Binding-site contacts:
Ligand atom O5 contacts residue THR156 of chain 50.A at 4.0 Å.
Ligand atom N2 contacts residue GLY150 of chain 50.A at 3.5 Å (h-bond).
Ligand atom C3 contacts residue MET151 of chain 50.A at 4.0 Å (hydrophobic).
Ligand atom C2 contacts residue GLY150 of chain 50.A at 3.7 Å.
Ligand atom C1 contacts residue GLY150 of chain 50.A at 3.9 Å.
Ligand atom O5 contacts residue ASN157 of chain 50.A at 4.3 Å.
Ligand atom C3 contacts residue ASN154 of chain 50.A at 3.8 Å.
Ligand atom C2 contacts residue ASN154 of chain 50.A at 2.4 Å.
Ligand atom C1 contacts residue ASN154 of chain 50.A at 1.4 Å.
Ligand atom O7 contacts residue THR156 of chain 50.A at 4.5 Å.
Ligand atom C5 contacts residue THR156 of chain 50.A at 3.9 Å.
Ligand atom C6 contacts residue THR156 of chain 50.A at 4.0 Å.
Ligand atom C8 contacts residue THR156 of chain 50.A at 4.5 Å.
Ligand atom O6 contacts residue THR156 of chain 50.A at 4.5 Å.
Ligand atom O7 contacts residue ASN154 of chain 50.A at 4.0 Å.
Ligand atom C5 contacts residue MET151 of chain 50.A at 3.8 Å (hydrophobic).
Ligand atom O5 contacts residue THR156 of chain 50.A at 4.0 Å.
Ligand atom O5 contacts residue MET151 of chain 50.A at 3.9 Å.
Ligand atom C4 contacts residue MET151 of chain 50.A at 3.9 Å (hydrophobic).
Ligand atom C6 contacts residue ASN157 of chain 50.A at 3.5 Å.
Ligand atom N2 contacts residue ASN154 of chain 50.A at 2.9 Å (h-bond).
Ligand atom C6 contacts residue ASP161 of chain 50.A at 3.6 Å.
Ligand atom O7 contacts residue HIS148 of chain 50.A at 3.6 Å (h-bond).
Ligand atom C5 contacts residue ASN154 of chain 50.A at 3.6 Å.
Ligand atom O7 contacts residue GLY150 of chain 50.A at 2.9 Å (h-bond).
Ligand atom C6 contacts residue MET151 of chain 50.A at 4.5 Å (hydrophobic).
Ligand atom O5 contacts residue ASN154 of chain 50.A at 2.3 Å (h-bond).
Ligand atom C7 contacts residue GLY150 of chain 50.A at 3.1 Å.
Ligand atom C4 contacts residue ASN154 of chain 50.A at 4.2 Å.
Ligand atom C8 contacts residue ASN157 of chain 50.A at 3.9 Å.
Ligand atom C1 contacts residue THR156 of chain 50.A at 4.3 Å.
Ligand atom C7 contacts residue ASN154 of chain 50.A at 3.7 Å.
Ligand atom C1 contacts residue MET151 of chain 50.A at 4.1 Å (hydrophobic).
Ligand atom O6 contacts residue MET151 of chain 50.A at 4.2 Å.
Ligand atom C8 contacts residue GLY150 of chain 50.A at 3.8 Å.
Ligand atom C5 contacts residue THR156 of chain 50.A at 4.2 Å.
Ligand atom C6 contacts residue THR156 of chain 50.A at 3.7 Å.
Ligand atom C2 contacts residue MET151 of chain 50.A at 4.2 Å (hydrophobic).

This small molecule binds to this protein.
Small molecule (SMILES): CC(=O)N[C@H]1[C@H](O[C@H]2[C@H](O)[C@@H](NC(C)=O)CO[C@@H]2CO[C@@H]2O[C@@H](C)[C@@H](O)[C@@H](O)[C@@H]2O)O[C@H](CO)[C@@H](O)[C@@H]1O

Sequence of chain 50.A:
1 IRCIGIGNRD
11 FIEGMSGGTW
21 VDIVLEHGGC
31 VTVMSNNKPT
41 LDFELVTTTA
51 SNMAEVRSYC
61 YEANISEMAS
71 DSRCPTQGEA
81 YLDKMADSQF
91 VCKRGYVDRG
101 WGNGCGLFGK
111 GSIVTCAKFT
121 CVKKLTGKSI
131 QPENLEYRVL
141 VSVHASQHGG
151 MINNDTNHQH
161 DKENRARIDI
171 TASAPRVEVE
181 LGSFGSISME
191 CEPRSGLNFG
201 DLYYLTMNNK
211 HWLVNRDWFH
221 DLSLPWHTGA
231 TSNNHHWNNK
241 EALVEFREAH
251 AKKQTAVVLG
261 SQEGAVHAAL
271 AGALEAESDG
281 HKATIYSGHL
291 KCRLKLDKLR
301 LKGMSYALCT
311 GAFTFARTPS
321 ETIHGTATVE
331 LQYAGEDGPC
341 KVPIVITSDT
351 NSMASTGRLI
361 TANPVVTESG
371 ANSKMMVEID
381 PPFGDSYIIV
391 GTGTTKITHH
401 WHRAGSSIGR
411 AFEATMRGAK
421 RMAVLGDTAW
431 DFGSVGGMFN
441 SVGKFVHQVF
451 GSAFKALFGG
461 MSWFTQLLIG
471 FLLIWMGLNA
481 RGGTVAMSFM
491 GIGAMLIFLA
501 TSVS